Sequence of chain 22.A:
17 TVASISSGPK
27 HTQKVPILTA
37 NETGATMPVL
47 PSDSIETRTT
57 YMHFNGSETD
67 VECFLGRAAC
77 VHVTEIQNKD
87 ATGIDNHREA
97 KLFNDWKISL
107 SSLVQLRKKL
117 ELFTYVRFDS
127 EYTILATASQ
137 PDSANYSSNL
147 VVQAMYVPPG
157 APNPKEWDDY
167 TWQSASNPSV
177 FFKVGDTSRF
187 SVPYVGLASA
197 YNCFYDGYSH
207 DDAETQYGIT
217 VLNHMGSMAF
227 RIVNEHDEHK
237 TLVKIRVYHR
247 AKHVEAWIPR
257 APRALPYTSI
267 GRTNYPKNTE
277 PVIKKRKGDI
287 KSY

Binding-site contacts:
Ligand atom O1B contacts residue TYR128 of chain 22.A at 3.9 Å.
Ligand atom O1 contacts residue TYR152 of chain 22.A at 3.9 Å.
Ligand atom C4 contacts residue PHE186 of chain 22.A at 3.6 Å (hydrophobic).
Ligand atom C31 contacts residue ALA150 of chain 22.A at 3.5 Å (hydrophobic).
Ligand atom C5B contacts residue TYR197 of chain 22.A at 3.7 Å (hydrophobic).
Ligand atom C6C contacts residue MET221 of chain 22.A at 3.7 Å (hydrophobic).
Ligand atom N2 contacts residue ALA24 of chain 22.C at 3.4 Å.
Ligand atom C31 contacts residue SER175 of chain 22.A at 3.6 Å.
Ligand atom C6B contacts residue TYR197 of chain 22.A at 3.6 Å (hydrophobic).
Ligand atom O1 contacts residue PHE186 of chain 22.A at 3.5 Å.
Ligand atom C4C contacts residue ILE104 of chain 22.A at 3.7 Å (hydrophobic).
Ligand atom C5 contacts residue TYR152 of chain 22.A at 3.8 Å (hydrophobic).
Ligand atom C2B contacts residue MET221 of chain 22.A at 3.6 Å (hydrophobic).
Ligand atom O1 contacts residue VAL188 of chain 22.A at 3.8 Å.
Ligand atom O1B contacts residue MET221 of chain 22.A at 3.4 Å.
Ligand atom C31 contacts residue PRO174 of chain 22.A at 3.4 Å (hydrophobic).
Ligand atom C5B contacts residue LEU106 of chain 22.A at 3.7 Å (hydrophobic).
Ligand atom C3 contacts residue PHE186 of chain 22.A at 3.8 Å (hydrophobic).
Ligand atom C3C contacts residue VAL188 of chain 22.A at 3.3 Å (hydrophobic).
Ligand atom C1C contacts residue TYR152 of chain 22.A at 4.0 Å (hydrophobic).
Ligand atom C5C contacts residue TYR128 of chain 22.A at 3.5 Å (hydrophobic).
Ligand atom C5 contacts residue PHE186 of chain 22.A at 3.5 Å (hydrophobic).
Ligand atom O1 contacts residue ALA24 of chain 22.C at 3.6 Å.
Ligand atom C3 contacts residue PRO174 of chain 22.A at 3.8 Å (hydrophobic).
Ligand atom C1B contacts residue MET221 of chain 22.A at 4.0 Å (hydrophobic).
Ligand atom C5C contacts residue ILE104 of chain 22.A at 3.5 Å (hydrophobic).
Ligand atom C6C contacts residue VAL191 of chain 22.A at 3.2 Å (hydrophobic).
Ligand atom CM1 contacts residue SER107 of chain 22.A at 3.6 Å.
Ligand atom C4C contacts residue TYR152 of chain 22.A at 3.8 Å (hydrophobic).
Ligand atom C4 contacts residue TYR152 of chain 22.A at 3.9 Å (hydrophobic).
Ligand atom O1B contacts residue ILE104 of chain 22.A at 3.8 Å.
Ligand atom C7C contacts residue TYR197 of chain 22.A at 3.8 Å (hydrophobic).
Ligand atom C31 contacts residue VAL176 of chain 22.A at 3.3 Å (hydrophobic).
Ligand atom C3C contacts residue TYR128 of chain 22.A at 3.9 Å (hydrophobic).
Ligand atom N2 contacts residue PHE186 of chain 22.A at 3.7 Å.
Ligand atom C3B contacts residue MET221 of chain 22.A at 4.0 Å (hydrophobic).
Ligand atom C4 contacts residue MET224 of chain 22.A at 3.8 Å (hydrophobic).
Ligand atom N2 contacts residue PRO174 of chain 22.A at 3.9 Å.
Ligand atom C2C contacts residue VAL188 of chain 22.A at 3.2 Å (hydrophobic).
Ligand atom C7C contacts residue TYR128 of chain 22.A at 3.6 Å (hydrophobic).

Sequence of chain 22.C:
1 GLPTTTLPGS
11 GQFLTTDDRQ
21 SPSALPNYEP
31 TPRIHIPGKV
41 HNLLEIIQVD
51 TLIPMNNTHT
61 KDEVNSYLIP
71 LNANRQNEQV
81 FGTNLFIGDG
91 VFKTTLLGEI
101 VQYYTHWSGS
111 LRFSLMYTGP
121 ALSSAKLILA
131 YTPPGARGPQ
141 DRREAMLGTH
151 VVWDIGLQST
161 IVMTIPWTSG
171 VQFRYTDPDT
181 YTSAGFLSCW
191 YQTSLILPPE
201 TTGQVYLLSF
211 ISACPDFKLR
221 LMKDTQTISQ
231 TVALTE

The protein below binds the small molecule below.
Small molecule (SMILES): Cc1cc(CCCCCCCOc2ccc(C3=N[C@@H](C)CO3)cc2)on1